The protein below binds the small molecule below.
Small molecule (SMILES): CC(C)CCC[C@@H](C)[C@H]1CC[C@H]2[C@@H]3CC=C4C[C@@H](O)CC[C@]4(C)[C@H]3CC[C@]12C

Binding-site contacts:
Ligand atom C16 contacts residue ALA43 of chain 1.D at 4.4 Å (hydrophobic).
Ligand atom C7 contacts residue ALA40 of chain 1.D at 4.1 Å (hydrophobic).
Ligand atom C24 contacts residue SER44 of chain 1.D at 3.7 Å.
Ligand atom C19 contacts residue TYR214 of chain 1.D at 3.8 Å (hydrophobic).
Ligand atom C16 contacts residue VAL47 of chain 1.D at 3.7 Å (hydrophobic).
Ligand atom C6 contacts residue ALA40 of chain 1.D at 4.0 Å (hydrophobic).
Ligand atom C23 contacts residue THR48 of chain 1.D at 4.4 Å.
Ligand atom C27 contacts residue PRO207 of chain 1.D at 4.2 Å (hydrophobic).
Ligand atom C26 contacts residue PHE210 of chain 1.D at 4.1 Å (hydrophobic).
Ligand atom C19 contacts residue LEU215 of chain 1.D at 4.0 Å (hydrophobic).
Ligand atom C4 contacts residue TRP39 of chain 1.D at 4.4 Å (hydrophobic).
Ligand atom C19 contacts residue VAL211 of chain 1.D at 4.5 Å (hydrophobic).
Ligand atom C7 contacts residue TRP39 of chain 1.D at 4.0 Å (hydrophobic).
Ligand atom C23 contacts residue SER44 of chain 1.D at 3.9 Å.
Ligand atom C22 contacts residue SER44 of chain 1.D at 4.0 Å.
Ligand atom C6 contacts residue TRP39 of chain 1.D at 3.6 Å (hydrophobic).
Ligand atom C5 contacts residue TRP39 of chain 1.D at 4.5 Å (hydrophobic).
Ligand atom C2 contacts residue TYR214 of chain 1.D at 3.8 Å (hydrophobic).
Ligand atom C15 contacts residue ALA40 of chain 1.D at 4.4 Å (hydrophobic).
Ligand atom C16 contacts residue SER44 of chain 1.D at 3.8 Å.
Ligand atom C24 contacts residue PRO207 of chain 1.D at 4.5 Å (hydrophobic).
Ligand atom C18 contacts residue VAL211 of chain 1.D at 3.9 Å (hydrophobic).
Ligand atom C1 contacts residue TYR214 of chain 1.D at 3.8 Å (hydrophobic).
Ligand atom C22 contacts residue VAL47 of chain 1.D at 3.7 Å (hydrophobic).
Ligand atom C15 contacts residue SER44 of chain 1.D at 4.2 Å.
Ligand atom C18 contacts residue SER44 of chain 1.D at 3.8 Å.
Ligand atom C10 contacts residue TYR214 of chain 1.D at 4.4 Å (hydrophobic).

Sequence of chain 1.D:
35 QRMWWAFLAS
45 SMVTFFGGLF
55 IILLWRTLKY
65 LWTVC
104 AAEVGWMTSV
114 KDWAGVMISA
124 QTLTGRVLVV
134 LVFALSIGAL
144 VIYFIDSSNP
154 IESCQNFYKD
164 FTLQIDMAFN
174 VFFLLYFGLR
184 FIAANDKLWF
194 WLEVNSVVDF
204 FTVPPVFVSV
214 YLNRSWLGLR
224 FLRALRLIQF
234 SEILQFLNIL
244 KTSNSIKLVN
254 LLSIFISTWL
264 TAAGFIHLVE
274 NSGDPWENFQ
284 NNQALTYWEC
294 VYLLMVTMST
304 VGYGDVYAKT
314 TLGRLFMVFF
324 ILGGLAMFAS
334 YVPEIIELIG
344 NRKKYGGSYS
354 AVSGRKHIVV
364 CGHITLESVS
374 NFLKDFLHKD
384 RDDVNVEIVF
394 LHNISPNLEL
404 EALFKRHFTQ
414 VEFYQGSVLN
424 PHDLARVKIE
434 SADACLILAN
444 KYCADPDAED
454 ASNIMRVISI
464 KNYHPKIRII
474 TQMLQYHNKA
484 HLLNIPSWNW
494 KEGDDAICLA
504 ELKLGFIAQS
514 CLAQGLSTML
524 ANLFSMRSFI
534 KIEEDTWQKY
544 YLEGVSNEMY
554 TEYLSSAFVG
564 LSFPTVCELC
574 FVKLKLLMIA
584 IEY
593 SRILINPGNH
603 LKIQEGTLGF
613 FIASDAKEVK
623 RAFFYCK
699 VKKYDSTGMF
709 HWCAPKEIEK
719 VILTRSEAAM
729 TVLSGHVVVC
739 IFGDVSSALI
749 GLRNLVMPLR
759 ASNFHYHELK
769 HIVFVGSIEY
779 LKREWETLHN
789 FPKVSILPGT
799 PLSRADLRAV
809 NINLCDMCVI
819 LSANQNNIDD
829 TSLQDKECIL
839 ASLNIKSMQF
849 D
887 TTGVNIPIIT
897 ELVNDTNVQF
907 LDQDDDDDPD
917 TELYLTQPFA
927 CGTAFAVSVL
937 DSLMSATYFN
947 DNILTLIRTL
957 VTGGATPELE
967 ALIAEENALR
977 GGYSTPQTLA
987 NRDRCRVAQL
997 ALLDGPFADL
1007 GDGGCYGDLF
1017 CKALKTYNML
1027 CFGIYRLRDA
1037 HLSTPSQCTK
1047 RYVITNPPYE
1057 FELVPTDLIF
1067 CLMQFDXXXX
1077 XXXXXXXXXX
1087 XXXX